Binding-site contacts:
Ligand atom N1 contacts residue SER140 of chain 2.A at 3.4 Å.
Ligand atom N2 contacts residue PRO152 of chain 2.A at 3.3 Å.
Ligand atom C6 contacts residue ARG122 of chain 2.A at 3.8 Å.
Ligand atom N contacts residue TYR144 of chain 2.A at 2.9 Å (h-bond).
Ligand atom C2 contacts residue PRO97 of chain 2.A at 3.7 Å (hydrophobic).
Ligand atom N contacts residue PRO97 of chain 2.A at 3.8 Å.
Ligand atom O1 contacts residue TYR144 of chain 2.A at 3.6 Å (h-bond).
Ligand atom C4 contacts residue GLY148 of chain 2.A at 3.8 Å.
Ligand atom C7 contacts residue GLY121 of chain 2.A at 3.4 Å.
Ligand atom N contacts residue GLY142 of chain 2.A at 3.0 Å (h-bond).
Ligand atom N1 contacts residue SER96 of chain 2.A at 3.8 Å.
Ligand atom O1 contacts residue PRO97 of chain 2.A at 3.5 Å.
Ligand atom C8 contacts residue GLY121 of chain 2.A at 3.7 Å.
Ligand atom O contacts residue LEU95 of chain 2.A at 3.7 Å.
Ligand atom CL contacts residue GLY121 of chain 2.A at 3.5 Å.
Ligand atom CL contacts residue GLY125 of chain 2.A at 3.2 Å.
Ligand atom C8 contacts residue TYR94 of chain 2.A at 3.3 Å (hydrophobic).
Ligand atom O contacts residue ILE141 of chain 2.A at 3.7 Å.
Ligand atom N1 contacts residue ILE141 of chain 2.A at 2.9 Å (h-bond).
Ligand atom O1 contacts residue LEU146 of chain 2.A at 3.0 Å (h-bond).
Ligand atom O contacts residue PRO152 of chain 2.A at 3.5 Å.
Ligand atom C5 contacts residue GLY148 of chain 2.A at 3.6 Å.
Ligand atom N2 contacts residue LEU95 of chain 2.A at 3.5 Å.
Ligand atom N3 contacts residue GLY148 of chain 2.A at 3.7 Å.
Ligand atom C9 contacts residue LEU95 of chain 2.A at 3.6 Å (hydrophobic).
Ligand atom O contacts residue SER96 of chain 2.A at 3.4 Å (h-bond).
Ligand atom C3 contacts residue LEU146 of chain 2.A at 3.2 Å (hydrophobic).
Ligand atom C7 contacts residue TYR94 of chain 2.A at 3.8 Å (hydrophobic).
Ligand atom C6 contacts residue GLY121 of chain 2.A at 3.6 Å.
Ligand atom N2 contacts residue SER96 of chain 2.A at 3.4 Å (h-bond).
Ligand atom C6 contacts residue TYR123 of chain 2.A at 3.3 Å (hydrophobic).
Ligand atom C1 contacts residue PRO97 of chain 2.A at 3.8 Å (hydrophobic).
Ligand atom C7 contacts residue ARG122 of chain 2.A at 3.7 Å.
Ligand atom CL contacts residue ARG122 of chain 2.A at 3.1 Å.
Ligand atom C1 contacts residue PRO152 of chain 2.A at 3.7 Å (hydrophobic).
Ligand atom C1 contacts residue SER96 of chain 2.A at 3.8 Å.
Ligand atom O1 contacts residue VAL145 of chain 2.A at 3.7 Å.
Ligand atom N contacts residue SER140 of chain 2.A at 3.8 Å.
Ligand atom CL contacts residue TYR94 of chain 2.A at 3.4 Å.
Ligand atom C3 contacts residue GLY148 of chain 2.A at 3.5 Å.

Sequence of chain 2.A:
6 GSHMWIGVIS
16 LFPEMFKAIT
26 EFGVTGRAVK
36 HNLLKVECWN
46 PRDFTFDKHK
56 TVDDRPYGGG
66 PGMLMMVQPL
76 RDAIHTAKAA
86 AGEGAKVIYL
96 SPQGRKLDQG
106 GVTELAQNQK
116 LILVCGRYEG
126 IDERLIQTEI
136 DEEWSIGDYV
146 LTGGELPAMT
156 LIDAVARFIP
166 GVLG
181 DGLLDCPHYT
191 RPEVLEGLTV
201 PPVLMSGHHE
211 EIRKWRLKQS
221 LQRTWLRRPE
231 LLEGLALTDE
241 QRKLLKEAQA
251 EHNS

The protein below binds the small molecule below.
Small molecule (SMILES): Nc1nonc1C(=O)NCc1ccc(Cl)cc1